Sequence of chain 2.A:
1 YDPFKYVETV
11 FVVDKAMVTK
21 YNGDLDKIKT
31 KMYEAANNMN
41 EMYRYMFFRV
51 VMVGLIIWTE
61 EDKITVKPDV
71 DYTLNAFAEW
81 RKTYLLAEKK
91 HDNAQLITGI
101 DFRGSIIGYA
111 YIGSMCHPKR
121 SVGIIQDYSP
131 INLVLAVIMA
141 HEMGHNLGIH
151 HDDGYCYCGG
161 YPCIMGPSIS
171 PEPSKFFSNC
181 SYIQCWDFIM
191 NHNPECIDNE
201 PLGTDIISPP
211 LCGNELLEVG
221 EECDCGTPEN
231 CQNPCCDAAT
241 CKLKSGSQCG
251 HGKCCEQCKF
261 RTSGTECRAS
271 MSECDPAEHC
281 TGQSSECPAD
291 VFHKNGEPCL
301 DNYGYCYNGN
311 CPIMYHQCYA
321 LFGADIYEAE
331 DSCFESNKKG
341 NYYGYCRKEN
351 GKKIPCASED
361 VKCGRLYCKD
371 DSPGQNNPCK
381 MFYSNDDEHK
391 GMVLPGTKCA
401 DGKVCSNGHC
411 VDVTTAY

Binding-site contacts:
Ligand atom C5 contacts residue ASN179 of chain 2.A at 3.7 Å.
Ligand atom C4 contacts residue TYR155 of chain 2.A at 3.9 Å (hydrophobic).
Ligand atom C6 contacts residue TYR155 of chain 2.A at 3.9 Å (hydrophobic).
Ligand atom O7 contacts residue ASN179 of chain 2.A at 3.3 Å (h-bond).
Ligand atom C5 contacts residue TYR157 of chain 2.A at 3.7 Å (hydrophobic).
Ligand atom O3 contacts residue TYR155 of chain 2.A at 4.4 Å.
Ligand atom C2 contacts residue ASN179 of chain 2.A at 2.3 Å.
Ligand atom O5 contacts residue TYR157 of chain 2.A at 3.7 Å.
Ligand atom O6 contacts residue TYR157 of chain 2.A at 4.5 Å.
Ligand atom N2 contacts residue ASN179 of chain 2.A at 2.6 Å (h-bond).
Ligand atom C1 contacts residue TYR155 of chain 2.A at 4.1 Å (hydrophobic).
Ligand atom O5 contacts residue ASN179 of chain 2.A at 2.5 Å (h-bond).
Ligand atom C3 contacts residue ASN179 of chain 2.A at 3.7 Å.
Ligand atom O7 contacts residue ILE183 of chain 2.A at 3.8 Å.
Ligand atom C8 contacts residue ASN179 of chain 2.A at 4.4 Å.
Ligand atom C4 contacts residue ASN179 of chain 2.A at 4.2 Å.
Ligand atom C7 contacts residue CYS180 of chain 2.A at 4.2 Å (hydrophobic).
Ligand atom O5 contacts residue TYR155 of chain 2.A at 4.2 Å.
Ligand atom O4 contacts residue TYR155 of chain 2.A at 3.6 Å.
Ligand atom C7 contacts residue ASN179 of chain 2.A at 3.2 Å.
Ligand atom C3 contacts residue TYR155 of chain 2.A at 3.6 Å (hydrophobic).
Ligand atom C5 contacts residue TYR155 of chain 2.A at 3.5 Å (hydrophobic).
Ligand atom C7 contacts residue ILE183 of chain 2.A at 4.5 Å (hydrophobic).
Ligand atom C1 contacts residue ASN179 of chain 2.A at 1.4 Å.
Ligand atom C2 contacts residue TYR155 of chain 2.A at 4.2 Å (hydrophobic).
Ligand atom C1 contacts residue TYR157 of chain 2.A at 4.1 Å (hydrophobic).
Ligand atom C8 contacts residue CYS180 of chain 2.A at 3.3 Å (hydrophobic).
Ligand atom N2 contacts residue TYR155 of chain 2.A at 4.3 Å.
Ligand atom N2 contacts residue CYS180 of chain 2.A at 4.3 Å.
Ligand atom C6 contacts residue TYR157 of chain 2.A at 4.0 Å (hydrophobic).

This protein binds this small molecule.
Small molecule (SMILES): CC(=O)N[C@H]1[C@H](O[C@H]2[C@H](O)[C@@H](NC(C)=O)CO[C@@H]2CO)O[C@H](CO)[C@@H](O)[C@@H]1O